The protein below binds the small molecule below.
Small molecule (SMILES): Nc1ncnc2c1ncn2[C@H]1C[C@H](O)[C@@H](COP(=O)(O)O)O1

Sequence of chain 3.A:
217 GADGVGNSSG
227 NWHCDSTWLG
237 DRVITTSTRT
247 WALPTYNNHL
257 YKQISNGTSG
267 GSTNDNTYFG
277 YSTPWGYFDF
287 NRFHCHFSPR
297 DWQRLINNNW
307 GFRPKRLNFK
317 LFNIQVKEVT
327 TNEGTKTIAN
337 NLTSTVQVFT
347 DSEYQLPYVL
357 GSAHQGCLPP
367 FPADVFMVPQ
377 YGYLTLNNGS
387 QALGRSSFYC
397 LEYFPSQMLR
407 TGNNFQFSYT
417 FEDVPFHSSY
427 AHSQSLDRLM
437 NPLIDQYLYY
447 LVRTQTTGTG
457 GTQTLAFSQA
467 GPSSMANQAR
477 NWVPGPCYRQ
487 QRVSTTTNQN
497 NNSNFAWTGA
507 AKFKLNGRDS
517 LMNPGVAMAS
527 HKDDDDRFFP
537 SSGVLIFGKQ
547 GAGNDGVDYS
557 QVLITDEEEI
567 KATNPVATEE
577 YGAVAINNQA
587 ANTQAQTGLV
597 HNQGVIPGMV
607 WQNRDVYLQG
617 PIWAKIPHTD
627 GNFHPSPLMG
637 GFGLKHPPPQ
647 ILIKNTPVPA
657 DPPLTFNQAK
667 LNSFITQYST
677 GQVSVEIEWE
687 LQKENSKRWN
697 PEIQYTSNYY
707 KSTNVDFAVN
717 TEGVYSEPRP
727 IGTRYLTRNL

Sequence of chain 41.A:
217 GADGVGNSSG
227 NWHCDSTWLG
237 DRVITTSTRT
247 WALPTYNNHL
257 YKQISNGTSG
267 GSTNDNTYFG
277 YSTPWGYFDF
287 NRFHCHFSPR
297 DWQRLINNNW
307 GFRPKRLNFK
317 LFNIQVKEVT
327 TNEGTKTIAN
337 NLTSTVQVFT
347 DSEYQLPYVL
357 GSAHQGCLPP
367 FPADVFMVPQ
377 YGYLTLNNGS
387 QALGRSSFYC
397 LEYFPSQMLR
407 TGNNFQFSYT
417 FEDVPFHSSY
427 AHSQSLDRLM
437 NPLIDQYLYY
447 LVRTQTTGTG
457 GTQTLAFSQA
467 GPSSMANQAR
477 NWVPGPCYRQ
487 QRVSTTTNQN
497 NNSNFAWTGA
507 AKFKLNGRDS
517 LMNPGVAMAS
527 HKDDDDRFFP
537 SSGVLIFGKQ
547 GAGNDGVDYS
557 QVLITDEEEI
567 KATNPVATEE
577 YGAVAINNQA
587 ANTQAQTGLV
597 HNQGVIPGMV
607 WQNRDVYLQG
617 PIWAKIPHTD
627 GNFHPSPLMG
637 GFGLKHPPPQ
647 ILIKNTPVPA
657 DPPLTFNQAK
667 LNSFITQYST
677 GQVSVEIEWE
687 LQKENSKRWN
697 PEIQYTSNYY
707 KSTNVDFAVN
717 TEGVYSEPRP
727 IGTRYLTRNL

Binding-site contacts:
Ligand atom C6 contacts residue PRO421 of chain 3.A at 4.1 Å (hydrophobic).
Ligand atom C5 contacts residue PRO421 of chain 3.A at 4.1 Å (hydrophobic).
Ligand atom N7 contacts residue PRO421 of chain 3.A at 4.2 Å.
Ligand atom C2 contacts residue PRO421 of chain 3.A at 4.5 Å (hydrophobic).
Ligand atom C5 contacts residue PRO631 of chain 3.A at 4.2 Å (hydrophobic).
Ligand atom N1 contacts residue GLY639 of chain 3.A at 3.1 Å (h-bond).
Ligand atom C6 contacts residue VAL420 of chain 3.A at 4.0 Å (hydrophobic).
Ligand atom C1' contacts residue PRO631 of chain 3.A at 4.3 Å (hydrophobic).
Ligand atom N6 contacts residue GLY637 of chain 3.A at 3.7 Å.
Ligand atom N3 contacts residue PRO631 of chain 3.A at 3.6 Å.
Ligand atom C3' contacts residue HIS630 of chain 3.A at 4.4 Å.
Ligand atom C2 contacts residue PRO631 of chain 3.A at 3.3 Å (hydrophobic).
Ligand atom C1' contacts residue HIS630 of chain 3.A at 4.0 Å.
Ligand atom N6 contacts residue GLY639 of chain 3.A at 3.6 Å (h-bond).
Ligand atom N6 contacts residue PHE638 of chain 3.A at 3.9 Å.
Ligand atom C8 contacts residue HIS630 of chain 3.A at 3.3 Å.
Ligand atom N3 contacts residue GLY639 of chain 3.A at 4.3 Å.
Ligand atom C6 contacts residue SER632 of chain 3.A at 3.9 Å.
Ligand atom N6 contacts residue VAL420 of chain 3.A at 4.0 Å.
Ligand atom C8 contacts residue PRO421 of chain 3.A at 4.3 Å (hydrophobic).
Ligand atom C2 contacts residue GLY639 of chain 3.A at 3.1 Å.
Ligand atom N1 contacts residue PRO421 of chain 3.A at 4.3 Å.
Ligand atom C4 contacts residue PRO631 of chain 3.A at 4.0 Å (hydrophobic).
Ligand atom N1 contacts residue PRO631 of chain 3.A at 3.5 Å (h-bond).
Ligand atom C5 contacts residue SER632 of chain 3.A at 4.1 Å.
Ligand atom N7 contacts residue HIS630 of chain 3.A at 4.1 Å.
Ligand atom N1 contacts residue PHE638 of chain 3.A at 4.3 Å.
Ligand atom N9 contacts residue PRO421 of chain 3.A at 4.4 Å.
Ligand atom N7 contacts residue ASN609 of chain 3.A at 3.8 Å.
Ligand atom O2P contacts residue ASP626 of chain 41.A at 4.2 Å.
Ligand atom C6 contacts residue PRO631 of chain 3.A at 3.9 Å (hydrophobic).
Ligand atom C4 contacts residue PRO421 of chain 3.A at 4.3 Å (hydrophobic).
Ligand atom C2 contacts residue VAL420 of chain 3.A at 4.3 Å (hydrophobic).
Ligand atom N7 contacts residue SER632 of chain 3.A at 4.1 Å.
Ligand atom C2' contacts residue HIS630 of chain 3.A at 3.2 Å.
Ligand atom N9 contacts residue HIS630 of chain 3.A at 4.2 Å.
Ligand atom O1P contacts residue LYS641 of chain 41.A at 4.0 Å.
Ligand atom N6 contacts residue SER632 of chain 3.A at 3.3 Å (h-bond).
Ligand atom C6 contacts residue GLY639 of chain 3.A at 3.8 Å.
Ligand atom N1 contacts residue VAL420 of chain 3.A at 3.7 Å.